A protein and the small-molecule ligand that binds it are described below.
Small molecule (SMILES): CO[P](=O)(O)O[C@H]1[C@@H](O)[C@H](n2ccc(=O)[nH]c2=O)O[C@@H]1COP(=O)(O)O

Binding-site contacts:
Ligand atom C5 contacts residue THR21 of chain 4.K at 4.5 Å.
Ligand atom OP1 contacts residue ARG131 of chain 4.J at 3.4 Å (salt-bridge).
Ligand atom C5' contacts residue MET76 of chain 4.J at 4.2 Å (hydrophobic).
Ligand atom C5' contacts residue SER77 of chain 4.J at 4.4 Å.
Ligand atom P contacts residue ARG131 of chain 4.J at 3.6 Å.
Ligand atom C2' contacts residue ARG125 of chain 4.J at 3.9 Å.
Ligand atom C1' contacts residue ARG125 of chain 4.J at 4.4 Å.
Ligand atom C4 contacts residue ASN16 of chain 4.K at 4.2 Å.
Ligand atom C5' contacts residue ARG131 of chain 4.J at 3.3 Å.
Ligand atom C5' contacts residue ARG125 of chain 4.J at 4.3 Å.
Ligand atom N3 contacts residue ASN16 of chain 4.K at 3.0 Å (h-bond).
Ligand atom O2 contacts residue ARG125 of chain 4.J at 4.1 Å.
Ligand atom C4 contacts residue ARG125 of chain 4.J at 3.8 Å.
Ligand atom OP2 contacts residue SER77 of chain 4.J at 3.9 Å.
Ligand atom C5 contacts residue ARG125 of chain 4.J at 3.7 Å.
Ligand atom C4 contacts residue SER17 of chain 4.K at 4.2 Å.
Ligand atom O4 contacts residue ARG125 of chain 4.J at 4.0 Å.
Ligand atom OP2 contacts residue ILE23 of chain 4.K at 4.1 Å.
Ligand atom OP3 contacts residue ARG125 of chain 4.J at 2.8 Å.
Ligand atom OP3 contacts residue SER77 of chain 4.J at 4.3 Å.
Ligand atom O4 contacts residue THR21 of chain 4.K at 4.2 Å.
Ligand atom O4 contacts residue SER17 of chain 4.K at 3.4 Å.
Ligand atom P contacts residue ARG125 of chain 4.J at 3.9 Å.
Ligand atom N3 contacts residue SER17 of chain 4.K at 4.3 Å.
Ligand atom O5' contacts residue ARG131 of chain 4.J at 2.9 Å (salt-bridge).
Ligand atom O2 contacts residue ASN16 of chain 4.K at 2.7 Å (h-bond).
Ligand atom N3 contacts residue ARG125 of chain 4.J at 3.8 Å.
Ligand atom OP2 contacts residue ARG131 of chain 4.J at 3.7 Å.
Ligand atom OP1 contacts residue ILE23 of chain 4.K at 3.6 Å.
Ligand atom C2 contacts residue ARG125 of chain 4.J at 4.0 Å.
Ligand atom OP2 contacts residue MET76 of chain 4.J at 4.4 Å.
Ligand atom OP1 contacts residue ARG125 of chain 4.J at 3.0 Å (salt-bridge).
Ligand atom C6 contacts residue ARG125 of chain 4.J at 3.7 Å.
Ligand atom C3' contacts residue ARG125 of chain 4.J at 3.5 Å.
Ligand atom O3' contacts residue ARG125 of chain 4.J at 4.2 Å.
Ligand atom N1 contacts residue ARG125 of chain 4.J at 3.9 Å.
Ligand atom O5' contacts residue ARG125 of chain 4.J at 3.2 Å (salt-bridge).
Ligand atom C2 contacts residue ASN16 of chain 4.K at 3.2 Å.
Ligand atom P contacts residue ILE23 of chain 4.K at 4.2 Å.
Ligand atom OP3 contacts residue ILE23 of chain 4.K at 4.3 Å.

Sequence of chain 4.K:
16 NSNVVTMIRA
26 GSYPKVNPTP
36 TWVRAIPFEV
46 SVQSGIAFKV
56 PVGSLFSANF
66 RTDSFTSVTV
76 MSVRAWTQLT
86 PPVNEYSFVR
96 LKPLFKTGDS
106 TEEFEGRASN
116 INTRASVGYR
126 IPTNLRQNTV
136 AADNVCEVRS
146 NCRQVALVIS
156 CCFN

Sequence of chain 4.J:
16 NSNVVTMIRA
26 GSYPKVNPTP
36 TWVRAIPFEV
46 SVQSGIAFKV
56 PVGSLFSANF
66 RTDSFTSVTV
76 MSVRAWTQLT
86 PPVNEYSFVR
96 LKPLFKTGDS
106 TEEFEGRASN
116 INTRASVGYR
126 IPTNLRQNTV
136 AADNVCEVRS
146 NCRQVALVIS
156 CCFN